A protein and the small-molecule ligand that binds it are described below.
Small molecule (SMILES): CCc1cn2c3c(cc(C(=O)N[C@@H](Cc4ccccc4)[C@H](O)[C@@H]4NCCN(Cc5ccccc5)C4=O)cc13)N(C)S(=O)(=O)C(C)(C)C2

Binding-site contacts:
Ligand atom O47 contacts residue ASN281 of chain 1.C at 3.3 Å (h-bond).
Ligand atom N07 contacts residue GLN121 of chain 1.C at 3.4 Å (h-bond).
Ligand atom O27 contacts residue GLY82 of chain 1.C at 3.2 Å (h-bond).
Ligand atom C10 contacts residue GLN121 of chain 1.C at 3.5 Å.
Ligand atom C19 contacts residue ASP80 of chain 1.C at 3.3 Å.
Ligand atom C21 contacts residue GLY278 of chain 1.C at 3.5 Å.
Ligand atom O42 contacts residue THR120 of chain 1.C at 3.3 Å.
Ligand atom C26 contacts residue ASP80 of chain 1.C at 3.5 Å.
Ligand atom O01 contacts residue ASN281 of chain 1.C at 3.0 Å (h-bond).
Ligand atom C24 contacts residue GLN121 of chain 1.C at 3.2 Å.
Ligand atom C12 contacts residue GLN121 of chain 1.C at 3.5 Å.
Ligand atom C14 contacts residue GLY278 of chain 1.C at 3.3 Å.
Ligand atom C15 contacts residue GLY278 of chain 1.C at 3.6 Å.
Ligand atom C30 contacts residue GLY82 of chain 1.C at 3.3 Å.
Ligand atom C28 contacts residue ASP276 of chain 1.C at 3.4 Å.
Ligand atom C30 contacts residue ASP276 of chain 1.C at 3.1 Å.
Ligand atom O41 contacts residue THR120 of chain 1.C at 2.9 Å (h-bond).
Ligand atom C04 contacts residue ASN281 of chain 1.C at 3.3 Å.
Ligand atom O41 contacts residue TYR119 of chain 1.C at 3.1 Å.
Ligand atom N17 contacts residue GLY278 of chain 1.C at 2.9 Å (h-bond).
Ligand atom O27 contacts residue ASP80 of chain 1.C at 2.6 Å (salt-bridge).
Ligand atom O47 contacts residue ARG283 of chain 1.C at 3.6 Å.
Ligand atom O47 contacts residue SER373 of chain 1.C at 3.4 Å (h-bond).
Ligand atom C39 contacts residue TYR246 of chain 1.C at 3.4 Å (hydrophobic).
Ligand atom O27 contacts residue TYR119 of chain 1.C at 3.4 Å.
Ligand atom O42 contacts residue GLN121 of chain 1.C at 3.1 Å (h-bond).
Ligand atom C09 contacts residue GLN121 of chain 1.C at 3.3 Å.
Ligand atom C31 contacts residue GLY82 of chain 1.C at 3.3 Å.
Ligand atom C25 contacts residue GLN121 of chain 1.C at 3.4 Å.
Ligand atom O27 contacts residue SER83 of chain 1.C at 3.5 Å.
Ligand atom O01 contacts residue THR279 of chain 1.C at 3.4 Å.
Ligand atom C19 contacts residue TYR119 of chain 1.C at 3.6 Å (hydrophobic).
Ligand atom N29 contacts residue ASP276 of chain 1.C at 2.6 Å (salt-bridge).
Ligand atom O01 contacts residue THR280 of chain 1.C at 3.3 Å (h-bond).
Ligand atom C10 contacts residue GLY59 of chain 1.C at 3.6 Å.
Ligand atom C16 contacts residue GLY278 of chain 1.C at 3.6 Å.
Ligand atom N29 contacts residue GLY82 of chain 1.C at 2.9 Å (h-bond).
Ligand atom C08 contacts residue GLN121 of chain 1.C at 3.6 Å.
Ligand atom C08 contacts residue THR280 of chain 1.C at 3.6 Å.
Ligand atom C37 contacts residue ILE174 of chain 1.C at 3.5 Å (hydrophobic).

Sequence of chain 1.C:
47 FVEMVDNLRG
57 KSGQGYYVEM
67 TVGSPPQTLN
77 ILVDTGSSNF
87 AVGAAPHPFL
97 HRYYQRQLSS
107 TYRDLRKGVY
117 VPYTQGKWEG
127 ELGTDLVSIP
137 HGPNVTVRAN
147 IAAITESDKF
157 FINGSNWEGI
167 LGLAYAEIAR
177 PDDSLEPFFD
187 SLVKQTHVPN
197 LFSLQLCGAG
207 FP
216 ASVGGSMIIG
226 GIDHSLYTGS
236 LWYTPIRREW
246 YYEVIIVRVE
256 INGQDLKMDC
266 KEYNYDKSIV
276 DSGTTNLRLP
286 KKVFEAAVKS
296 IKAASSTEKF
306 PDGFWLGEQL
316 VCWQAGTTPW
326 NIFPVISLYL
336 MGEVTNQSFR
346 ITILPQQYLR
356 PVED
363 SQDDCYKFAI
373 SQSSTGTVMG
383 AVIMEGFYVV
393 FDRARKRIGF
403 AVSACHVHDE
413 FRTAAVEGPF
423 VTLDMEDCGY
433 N